Binding-site contacts:
Ligand atom C contacts residue GLU47 of chain 1.A at 3.9 Å.
Ligand atom O contacts residue GLU47 of chain 1.A at 4.2 Å.
Ligand atom C3 contacts residue GLU47 of chain 1.A at 3.9 Å.
Ligand atom C1 contacts residue TRP61 of chain 1.A at 3.3 Å (hydrophobic).
Ligand atom C contacts residue TRP61 of chain 1.A at 4.5 Å (hydrophobic).
Ligand atom N contacts residue PHE46 of chain 1.A at 3.4 Å.
Ligand atom O contacts residue TRP89 of chain 1.A at 3.6 Å.
Ligand atom C2 contacts residue PHE46 of chain 1.A at 4.0 Å (hydrophobic).
Ligand atom C contacts residue PHE46 of chain 1.A at 3.5 Å (hydrophobic).
Ligand atom O contacts residue PHE46 of chain 1.A at 3.9 Å.
Ligand atom C3 contacts residue TRP61 of chain 1.A at 4.4 Å (hydrophobic).
Ligand atom N1 contacts residue GLU47 of chain 1.A at 2.7 Å (salt-bridge).
Ligand atom C contacts residue TRP89 of chain 1.A at 4.5 Å (hydrophobic).
Ligand atom O contacts residue ASP94 of chain 1.A at 3.8 Å.
Ligand atom C3 contacts residue LEU45 of chain 1.A at 4.0 Å (hydrophobic).
Ligand atom N1 contacts residue PHE46 of chain 1.A at 3.5 Å.
Ligand atom C3 contacts residue PHE46 of chain 1.A at 3.6 Å (hydrophobic).
Ligand atom C2 contacts residue TRP61 of chain 1.A at 3.4 Å (hydrophobic).
Ligand atom N contacts residue GLU47 of chain 1.A at 2.9 Å (salt-bridge).
Ligand atom C1 contacts residue PHE46 of chain 1.A at 4.1 Å (hydrophobic).

Sequence of chain 1.A:
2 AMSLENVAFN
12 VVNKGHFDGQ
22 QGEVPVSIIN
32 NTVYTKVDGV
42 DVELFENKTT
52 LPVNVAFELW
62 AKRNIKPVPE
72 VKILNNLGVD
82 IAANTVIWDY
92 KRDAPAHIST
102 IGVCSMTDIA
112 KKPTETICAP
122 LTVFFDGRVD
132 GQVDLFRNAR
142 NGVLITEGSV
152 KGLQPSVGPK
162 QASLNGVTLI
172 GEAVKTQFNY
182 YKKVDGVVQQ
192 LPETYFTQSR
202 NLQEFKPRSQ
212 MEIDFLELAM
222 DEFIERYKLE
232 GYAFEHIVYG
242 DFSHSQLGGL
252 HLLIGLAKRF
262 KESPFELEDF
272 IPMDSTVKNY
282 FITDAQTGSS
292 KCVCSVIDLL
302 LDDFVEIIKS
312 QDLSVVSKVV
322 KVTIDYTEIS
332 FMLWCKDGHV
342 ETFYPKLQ

The protein below binds the small molecule below.
Small molecule (SMILES): O=c1cccn[nH]1